Binding-site contacts:
Ligand atom C1 contacts residue TYR89 of chain 1.B at 3.4 Å (hydrophobic).
Ligand atom N3 contacts residue MET114 of chain 1.C at 4.0 Å.
Ligand atom N1 contacts residue SER142 of chain 1.B at 3.9 Å.
Ligand atom C3 contacts residue CYS188 of chain 1.B at 4.0 Å (hydrophobic).
Ligand atom C11 contacts residue CYS188 of chain 1.B at 4.1 Å (hydrophobic).
Ligand atom N3 contacts residue TRP143 of chain 1.B at 4.1 Å.
Ligand atom N1 contacts residue TRP143 of chain 1.B at 2.8 Å (h-bond).
Ligand atom N3 contacts residue THR144 of chain 1.B at 3.6 Å.
Ligand atom C6 contacts residue LEU112 of chain 1.C at 3.9 Å (hydrophobic).
Ligand atom C12 contacts residue ARG104 of chain 1.C at 3.7 Å.
Ligand atom C2 contacts residue TYR185 of chain 1.B at 3.5 Å (hydrophobic).
Ligand atom C5 contacts residue MET114 of chain 1.C at 4.0 Å (hydrophobic).
Ligand atom C3 contacts residue TYR192 of chain 1.B at 3.9 Å (hydrophobic).
Ligand atom N2 contacts residue TRP143 of chain 1.B at 3.3 Å (h-bond).
Ligand atom C1 contacts residue TRP143 of chain 1.B at 3.4 Å (hydrophobic).
Ligand atom C4 contacts residue CYS188 of chain 1.B at 4.1 Å (hydrophobic).
Ligand atom C1 contacts residue TRP53 of chain 1.C at 4.0 Å (hydrophobic).
Ligand atom O1 contacts residue ARG104 of chain 1.C at 3.5 Å.
Ligand atom C2 contacts residue TYR89 of chain 1.B at 3.5 Å (hydrophobic).
Ligand atom C11 contacts residue TYR192 of chain 1.B at 3.5 Å (hydrophobic).
Ligand atom C5 contacts residue TRP143 of chain 1.B at 3.2 Å (hydrophobic).
Ligand atom C9 contacts residue TRP143 of chain 1.B at 3.2 Å (hydrophobic).
Ligand atom C10 contacts residue TRP143 of chain 1.B at 3.5 Å (hydrophobic).
Ligand atom C2 contacts residue TYR192 of chain 1.B at 3.7 Å (hydrophobic).
Ligand atom C4 contacts residue MET114 of chain 1.C at 3.4 Å (hydrophobic).
Ligand atom C9 contacts residue MET114 of chain 1.C at 3.5 Å (hydrophobic).
Ligand atom C10 contacts residue MET114 of chain 1.C at 3.8 Å (hydrophobic).
Ligand atom O1 contacts residue LEU112 of chain 1.C at 3.4 Å.
Ligand atom C8 contacts residue TRP143 of chain 1.B at 3.8 Å (hydrophobic).
Ligand atom C2 contacts residue TRP143 of chain 1.B at 3.8 Å (hydrophobic).
Ligand atom C7 contacts residue LEU112 of chain 1.C at 3.5 Å (hydrophobic).
Ligand atom C12 contacts residue LEU112 of chain 1.C at 3.6 Å (hydrophobic).
Ligand atom C8 contacts residue MET114 of chain 1.C at 4.1 Å (hydrophobic).
Ligand atom C3 contacts residue TRP143 of chain 1.B at 4.0 Å (hydrophobic).
Ligand atom N2 contacts residue MET114 of chain 1.C at 3.4 Å.
Ligand atom C4 contacts residue CYS187 of chain 1.B at 4.0 Å (hydrophobic).
Ligand atom C3 contacts residue TYR185 of chain 1.B at 3.9 Å (hydrophobic).
Ligand atom C11 contacts residue LEU112 of chain 1.C at 3.5 Å (hydrophobic).
Ligand atom C6 contacts residue THR144 of chain 1.B at 3.8 Å.
Ligand atom N1 contacts residue TYR89 of chain 1.B at 2.9 Å (h-bond).

The protein below binds the small molecule below.
Small molecule (SMILES): CCOc1cncc(N2CCCNCC2)c1

Sequence of chain 1.C:
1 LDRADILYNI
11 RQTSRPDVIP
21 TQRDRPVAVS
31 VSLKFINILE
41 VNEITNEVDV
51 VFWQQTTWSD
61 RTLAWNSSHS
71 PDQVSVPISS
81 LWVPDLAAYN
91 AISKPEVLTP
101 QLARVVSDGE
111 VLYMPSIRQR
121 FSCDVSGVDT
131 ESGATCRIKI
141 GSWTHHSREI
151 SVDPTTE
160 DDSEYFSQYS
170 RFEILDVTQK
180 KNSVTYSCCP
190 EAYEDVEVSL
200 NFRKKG

Sequence of chain 1.B:
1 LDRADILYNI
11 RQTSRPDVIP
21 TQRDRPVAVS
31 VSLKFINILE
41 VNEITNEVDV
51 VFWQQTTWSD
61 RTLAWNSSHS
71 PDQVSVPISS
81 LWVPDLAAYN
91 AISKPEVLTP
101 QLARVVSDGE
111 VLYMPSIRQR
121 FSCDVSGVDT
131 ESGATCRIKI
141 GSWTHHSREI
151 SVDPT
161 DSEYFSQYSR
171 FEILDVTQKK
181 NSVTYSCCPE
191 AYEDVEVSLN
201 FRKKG